Sequence of chain 1.D:
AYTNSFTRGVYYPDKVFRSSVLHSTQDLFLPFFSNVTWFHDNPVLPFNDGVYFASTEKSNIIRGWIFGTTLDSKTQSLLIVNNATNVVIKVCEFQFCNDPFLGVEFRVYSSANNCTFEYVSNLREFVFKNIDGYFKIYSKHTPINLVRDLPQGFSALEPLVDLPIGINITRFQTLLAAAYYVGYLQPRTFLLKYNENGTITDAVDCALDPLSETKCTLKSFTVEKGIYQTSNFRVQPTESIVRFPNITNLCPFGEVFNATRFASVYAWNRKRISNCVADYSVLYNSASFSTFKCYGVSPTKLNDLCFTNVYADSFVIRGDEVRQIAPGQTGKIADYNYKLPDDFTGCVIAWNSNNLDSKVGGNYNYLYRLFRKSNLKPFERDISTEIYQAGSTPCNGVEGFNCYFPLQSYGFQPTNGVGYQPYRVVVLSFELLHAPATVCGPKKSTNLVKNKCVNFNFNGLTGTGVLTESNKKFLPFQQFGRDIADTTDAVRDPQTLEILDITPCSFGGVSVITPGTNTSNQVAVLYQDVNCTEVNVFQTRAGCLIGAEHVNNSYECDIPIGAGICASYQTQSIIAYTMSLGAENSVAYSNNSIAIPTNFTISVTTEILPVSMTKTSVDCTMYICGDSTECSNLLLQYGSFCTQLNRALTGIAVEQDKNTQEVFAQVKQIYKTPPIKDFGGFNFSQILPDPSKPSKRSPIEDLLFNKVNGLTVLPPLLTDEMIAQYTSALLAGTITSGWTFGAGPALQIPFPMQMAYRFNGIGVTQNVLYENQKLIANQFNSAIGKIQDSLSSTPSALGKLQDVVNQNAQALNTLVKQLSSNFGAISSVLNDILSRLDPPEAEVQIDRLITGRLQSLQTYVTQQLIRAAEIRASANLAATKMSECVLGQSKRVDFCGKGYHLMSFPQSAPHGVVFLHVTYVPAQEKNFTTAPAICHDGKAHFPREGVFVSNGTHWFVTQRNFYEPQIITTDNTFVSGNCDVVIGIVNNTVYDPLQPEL

Binding-site contacts:
Ligand atom C7 contacts residue ASN61 of chain 1.D at 3.3 Å.
Ligand atom O5 contacts residue ASN61 of chain 1.D at 2.4 Å (h-bond).
Ligand atom O7 contacts residue ASN61 of chain 1.D at 3.2 Å (h-bond).
Ligand atom C2 contacts residue ASN61 of chain 1.D at 2.5 Å.
Ligand atom C8 contacts residue ASN30 of chain 1.D at 3.8 Å.
Ligand atom C8 contacts residue ASN61 of chain 1.D at 3.8 Å.
Ligand atom N2 contacts residue TYR28 of chain 1.D at 3.9 Å.
Ligand atom C3 contacts residue ASN61 of chain 1.D at 3.9 Å.
Ligand atom C1 contacts residue ASN61 of chain 1.D at 1.5 Å.
Ligand atom C1 contacts residue TYR28 of chain 1.D at 4.2 Å (hydrophobic).
Ligand atom N2 contacts residue ASN61 of chain 1.D at 3.0 Å (h-bond).
Ligand atom C5 contacts residue ASN61 of chain 1.D at 3.8 Å.
Ligand atom C8 contacts residue THR29 of chain 1.D at 3.2 Å.
Ligand atom C7 contacts residue THR29 of chain 1.D at 4.3 Å.
Ligand atom C4 contacts residue ASN61 of chain 1.D at 4.3 Å.

A small-molecule ligand and the protein it binds are described below.
Small molecule (SMILES): CC(=O)N[C@@H]1[C@@H](O)[C@H](O)[C@@H](CO)O[C@H]1O